A protein and the small-molecule ligand that binds it are described below.
Small molecule (SMILES): CC(=O)N[C@@H]1[C@@H](O)[C@H](O)[C@@H](CO)O[C@H]1O

Binding-site contacts:
Ligand atom C6 contacts residue GLU40 of chain 1.A at 3.8 Å.
Ligand atom C7 contacts residue ASN41 of chain 1.A at 3.3 Å.
Ligand atom C5 contacts residue GLU40 of chain 1.A at 4.2 Å.
Ligand atom C6 contacts residue ASN42 of chain 1.A at 4.2 Å.
Ligand atom O7 contacts residue ASN59 of chain 1.A at 3.8 Å.
Ligand atom C1 contacts residue ASN42 of chain 1.A at 3.7 Å.
Ligand atom O7 contacts residue GLU40 of chain 1.A at 3.5 Å (salt-bridge).
Ligand atom C4 contacts residue ASN59 of chain 1.A at 4.2 Å.
Ligand atom O5 contacts residue ASN59 of chain 1.A at 2.4 Å (h-bond).
Ligand atom O5 contacts residue GLU40 of chain 1.A at 3.9 Å.
Ligand atom C7 contacts residue ASN59 of chain 1.A at 3.5 Å.
Ligand atom O6 contacts residue GLU40 of chain 1.A at 4.2 Å.
Ligand atom C5 contacts residue ASN42 of chain 1.A at 4.2 Å.
Ligand atom C8 contacts residue ASN41 of chain 1.A at 3.4 Å.
Ligand atom C2 contacts residue ASN59 of chain 1.A at 2.4 Å.
Ligand atom N2 contacts residue GLU40 of chain 1.A at 4.3 Å.
Ligand atom C1 contacts residue GLU40 of chain 1.A at 3.6 Å.
Ligand atom C7 contacts residue GLU40 of chain 1.A at 4.2 Å.
Ligand atom C2 contacts residue GLU40 of chain 1.A at 3.6 Å.
Ligand atom C4 contacts residue GLU40 of chain 1.A at 3.7 Å.
Ligand atom O7 contacts residue ASN41 of chain 1.A at 2.5 Å (h-bond).
Ligand atom C1 contacts residue ASN59 of chain 1.A at 1.4 Å.
Ligand atom O4 contacts residue GLU40 of chain 1.A at 4.1 Å.
Ligand atom C8 contacts residue ASN59 of chain 1.A at 4.4 Å.
Ligand atom C5 contacts residue ASN59 of chain 1.A at 3.7 Å.
Ligand atom O5 contacts residue ASN42 of chain 1.A at 3.0 Å (h-bond).
Ligand atom C3 contacts residue ASN59 of chain 1.A at 3.8 Å.
Ligand atom N2 contacts residue ASN59 of chain 1.A at 2.9 Å (h-bond).

Sequence of chain 1.A:
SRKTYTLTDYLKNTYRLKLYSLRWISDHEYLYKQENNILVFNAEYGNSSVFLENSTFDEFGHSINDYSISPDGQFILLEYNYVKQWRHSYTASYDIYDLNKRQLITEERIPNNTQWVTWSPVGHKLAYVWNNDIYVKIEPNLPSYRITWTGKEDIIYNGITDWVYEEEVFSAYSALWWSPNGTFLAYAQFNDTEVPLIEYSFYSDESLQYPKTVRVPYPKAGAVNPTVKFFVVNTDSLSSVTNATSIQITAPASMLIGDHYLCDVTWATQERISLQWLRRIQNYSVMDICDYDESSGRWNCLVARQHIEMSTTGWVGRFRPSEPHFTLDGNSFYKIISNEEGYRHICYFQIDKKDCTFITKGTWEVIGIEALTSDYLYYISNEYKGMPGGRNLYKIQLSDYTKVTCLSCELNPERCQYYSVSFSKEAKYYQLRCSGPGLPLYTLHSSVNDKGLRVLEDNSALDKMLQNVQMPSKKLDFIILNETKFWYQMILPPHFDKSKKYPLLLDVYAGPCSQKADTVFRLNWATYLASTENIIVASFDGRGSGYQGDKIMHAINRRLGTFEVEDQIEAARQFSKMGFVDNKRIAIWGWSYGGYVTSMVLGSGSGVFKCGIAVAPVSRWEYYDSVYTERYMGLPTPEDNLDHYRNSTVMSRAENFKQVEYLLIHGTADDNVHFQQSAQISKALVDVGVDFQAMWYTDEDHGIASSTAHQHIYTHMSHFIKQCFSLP